Sequence of chain 28.A:
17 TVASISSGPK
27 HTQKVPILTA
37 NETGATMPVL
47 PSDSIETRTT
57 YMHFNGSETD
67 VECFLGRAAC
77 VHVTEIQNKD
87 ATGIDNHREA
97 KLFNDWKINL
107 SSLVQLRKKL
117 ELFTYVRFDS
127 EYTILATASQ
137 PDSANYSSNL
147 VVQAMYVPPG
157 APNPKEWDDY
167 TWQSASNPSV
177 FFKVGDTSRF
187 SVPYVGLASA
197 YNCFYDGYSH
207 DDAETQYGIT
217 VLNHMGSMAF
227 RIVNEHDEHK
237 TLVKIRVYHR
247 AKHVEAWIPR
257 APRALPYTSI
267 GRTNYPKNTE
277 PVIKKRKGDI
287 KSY

A small-molecule ligand and the protein it binds are described below.
Small molecule (SMILES): COc1ccc(N2CCN(c3cccc(C)c3)CC2)nn1

Binding-site contacts:
Ligand atom N5 contacts residue DMS1 of chain 28.F at 3.9 Å.
Ligand atom C20 contacts residue VAL191 of chain 28.A at 3.5 Å (hydrophobic).
Ligand atom N4 contacts residue ASN219 of chain 28.A at 4.0 Å.
Ligand atom C19 contacts residue VAL188 of chain 28.A at 3.5 Å (hydrophobic).
Ligand atom C16 contacts residue ILE104 of chain 28.A at 3.7 Å (hydrophobic).
Ligand atom C11 contacts residue ILE104 of chain 28.A at 3.5 Å (hydrophobic).
Ligand atom C7 contacts residue PHE124 of chain 28.A at 3.8 Å (hydrophobic).
Ligand atom C10 contacts residue TYR128 of chain 28.A at 3.6 Å (hydrophobic).
Ligand atom C1 contacts residue DMS1 of chain 28.F at 4.1 Å.
Ligand atom C17 contacts residue ILE104 of chain 28.A at 3.8 Å (hydrophobic).
Ligand atom C16 contacts residue TYR128 of chain 28.A at 2.9 Å (hydrophobic).
Ligand atom C10 contacts residue LEU106 of chain 28.A at 4.0 Å (hydrophobic).
Ligand atom C13 contacts residue TYR197 of chain 28.A at 4.0 Å (hydrophobic).
Ligand atom C17 contacts residue TYR128 of chain 28.A at 3.8 Å (hydrophobic).
Ligand atom N4 contacts residue DMS1 of chain 28.F at 3.6 Å (h-bond).
Ligand atom C11 contacts residue TYR128 of chain 28.A at 3.4 Å (hydrophobic).
Ligand atom C21 contacts residue MET224 of chain 28.A at 4.0 Å (hydrophobic).
Ligand atom C19 contacts residue VAL191 of chain 28.A at 4.0 Å (hydrophobic).
Ligand atom N12 contacts residue TYR128 of chain 28.A at 2.5 Å (h-bond).
Ligand atom C13 contacts residue SER126 of chain 28.A at 3.7 Å.
Ligand atom C7 contacts residue LEU106 of chain 28.A at 4.1 Å (hydrophobic).
Ligand atom C10 contacts residue ILE104 of chain 28.A at 3.9 Å (hydrophobic).
Ligand atom C18 contacts residue VAL188 of chain 28.A at 3.9 Å (hydrophobic).
Ligand atom C21 contacts residue ILE104 of chain 28.A at 3.5 Å (hydrophobic).
Ligand atom C7 contacts residue TYR197 of chain 28.A at 3.5 Å (hydrophobic).
Ligand atom C20 contacts residue VAL188 of chain 28.A at 3.7 Å (hydrophobic).
Ligand atom C19 contacts residue TYR152 of chain 28.A at 3.9 Å (hydrophobic).
Ligand atom C18 contacts residue TYR152 of chain 28.A at 3.8 Å (hydrophobic).
Ligand atom C8 contacts residue PHE124 of chain 28.A at 3.6 Å (hydrophobic).
Ligand atom N9 contacts residue TYR128 of chain 28.A at 4.1 Å.
Ligand atom C14 contacts residue SER126 of chain 28.A at 3.6 Å.
Ligand atom C1 contacts residue ASN198 of chain 28.A at 4.0 Å.
Ligand atom C10 contacts residue MET221 of chain 28.A at 4.0 Å (hydrophobic).
Ligand atom C8 contacts residue TYR197 of chain 28.A at 3.4 Å (hydrophobic).
Ligand atom C11 contacts residue MET221 of chain 28.A at 4.0 Å (hydrophobic).
Ligand atom C15 contacts residue TYR128 of chain 28.A at 3.0 Å (hydrophobic).
Ligand atom C14 contacts residue TYR128 of chain 28.A at 3.3 Å (hydrophobic).
Ligand atom C14 contacts residue TYR197 of chain 28.A at 4.1 Å (hydrophobic).
Ligand atom C13 contacts residue TYR128 of chain 28.A at 3.0 Å (hydrophobic).
Ligand atom N5 contacts residue ASN219 of chain 28.A at 4.1 Å.